This protein binds this small molecule.
Small molecule (SMILES): CC(=O)N[C@@H]1[C@@H](O)[C@H](O)[C@@H](CO)O[C@H]1O

Binding-site contacts:
Ligand atom O5 contacts residue ASN657 of chain 1.A at 2.4 Å (h-bond).
Ligand atom O7 contacts residue HIS655 of chain 1.A at 3.9 Å.
Ligand atom C1 contacts residue ASN657 of chain 1.A at 1.4 Å.
Ligand atom C4 contacts residue ASN657 of chain 1.A at 4.3 Å.
Ligand atom C5 contacts residue ASN657 of chain 1.A at 3.7 Å.
Ligand atom C8 contacts residue HIS655 of chain 1.A at 4.3 Å.
Ligand atom C7 contacts residue HIS655 of chain 1.A at 4.5 Å.
Ligand atom C3 contacts residue ASN657 of chain 1.A at 3.8 Å.
Ligand atom N2 contacts residue ASN657 of chain 1.A at 2.9 Å (h-bond).
Ligand atom C2 contacts residue ASN657 of chain 1.A at 2.5 Å.
Ligand atom C7 contacts residue ASN657 of chain 1.A at 4.1 Å.

Sequence of chain 1.A:
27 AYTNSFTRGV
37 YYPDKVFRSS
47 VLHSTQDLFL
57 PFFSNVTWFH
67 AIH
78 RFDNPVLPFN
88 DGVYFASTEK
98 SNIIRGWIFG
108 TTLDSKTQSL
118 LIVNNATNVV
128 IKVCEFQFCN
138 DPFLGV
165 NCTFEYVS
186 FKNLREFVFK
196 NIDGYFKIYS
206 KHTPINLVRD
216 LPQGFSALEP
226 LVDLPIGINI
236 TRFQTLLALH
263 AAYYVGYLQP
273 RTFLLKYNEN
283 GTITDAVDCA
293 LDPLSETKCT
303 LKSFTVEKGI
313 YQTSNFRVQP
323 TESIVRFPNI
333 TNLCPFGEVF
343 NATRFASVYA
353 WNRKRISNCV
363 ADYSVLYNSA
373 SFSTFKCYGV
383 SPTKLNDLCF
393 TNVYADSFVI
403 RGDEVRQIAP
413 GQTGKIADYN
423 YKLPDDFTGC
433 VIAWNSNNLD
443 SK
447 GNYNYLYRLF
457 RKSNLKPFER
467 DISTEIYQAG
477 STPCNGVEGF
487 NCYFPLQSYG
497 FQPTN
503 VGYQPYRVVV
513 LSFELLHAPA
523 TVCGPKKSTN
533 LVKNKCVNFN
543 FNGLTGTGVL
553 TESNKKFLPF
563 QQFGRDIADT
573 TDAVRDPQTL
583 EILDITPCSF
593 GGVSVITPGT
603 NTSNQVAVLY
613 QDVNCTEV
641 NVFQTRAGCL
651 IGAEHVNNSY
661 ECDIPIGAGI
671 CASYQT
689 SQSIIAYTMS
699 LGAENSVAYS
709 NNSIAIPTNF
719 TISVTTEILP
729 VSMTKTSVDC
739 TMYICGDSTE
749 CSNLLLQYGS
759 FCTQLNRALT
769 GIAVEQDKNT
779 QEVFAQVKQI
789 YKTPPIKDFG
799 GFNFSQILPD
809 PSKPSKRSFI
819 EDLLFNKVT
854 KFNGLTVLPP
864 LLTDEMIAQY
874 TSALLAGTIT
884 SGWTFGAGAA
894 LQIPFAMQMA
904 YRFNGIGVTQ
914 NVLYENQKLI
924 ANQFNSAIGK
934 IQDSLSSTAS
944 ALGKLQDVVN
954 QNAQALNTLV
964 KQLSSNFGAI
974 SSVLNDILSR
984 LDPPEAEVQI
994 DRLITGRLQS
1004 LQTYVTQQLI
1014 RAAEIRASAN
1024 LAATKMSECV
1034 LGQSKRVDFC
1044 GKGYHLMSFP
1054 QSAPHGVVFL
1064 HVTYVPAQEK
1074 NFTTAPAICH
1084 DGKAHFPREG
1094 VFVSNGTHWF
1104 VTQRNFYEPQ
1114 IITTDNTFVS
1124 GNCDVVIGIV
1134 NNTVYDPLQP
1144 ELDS